The small molecule below binds the protein below.
Small molecule (SMILES): NC12C[C@H]3C[C@@H](C1)CC(O)(C3)C2

Binding-site contacts:
Ligand atom C1 contacts residue LEU223 of chain 1.A at 3.4 Å (hydrophobic).
Ligand atom C5 contacts residue LEU235 of chain 1.A at 3.8 Å (hydrophobic).
Ligand atom C1 contacts residue LEU235 of chain 1.A at 4.3 Å (hydrophobic).
Ligand atom C4 contacts residue MET269 of chain 1.A at 4.2 Å (hydrophobic).
Ligand atom C3 contacts residue VAL274 of chain 1.A at 4.2 Å (hydrophobic).
Ligand atom C4 contacts residue VAL274 of chain 1.A at 4.3 Å (hydrophobic).
Ligand atom C2 contacts residue LEU223 of chain 1.A at 3.5 Å (hydrophobic).
Ligand atom O contacts residue ARG238 of chain 1.A at 3.7 Å.
Ligand atom N contacts residue THR222 of chain 1.A at 3.8 Å.
Ligand atom C6 contacts residue VAL274 of chain 1.A at 4.4 Å (hydrophobic).
Ligand atom C8 contacts residue ARG238 of chain 1.A at 3.3 Å.
Ligand atom C3 contacts residue LEU223 of chain 1.A at 3.7 Å (hydrophobic).
Ligand atom C contacts residue LEU235 of chain 1.A at 3.9 Å (hydrophobic).
Ligand atom O contacts residue LEU235 of chain 1.A at 3.0 Å (h-bond).
Ligand atom N contacts residue LEU223 of chain 1.A at 2.8 Å (h-bond).
Ligand atom C contacts residue ARG238 of chain 1.A at 4.2 Å.
Ligand atom C4 contacts residue LEU239 of chain 1.A at 4.0 Å (hydrophobic).
Ligand atom C6 contacts residue MET269 of chain 1.A at 3.8 Å (hydrophobic).
Ligand atom C7 contacts residue ARG238 of chain 1.A at 4.2 Å.
Ligand atom C5 contacts residue MET269 of chain 1.A at 4.4 Å (hydrophobic).
Ligand atom C5 contacts residue LEU239 of chain 1.A at 3.8 Å (hydrophobic).
Ligand atom C5 contacts residue ARG238 of chain 1.A at 4.4 Å.

Sequence of chain 1.A:
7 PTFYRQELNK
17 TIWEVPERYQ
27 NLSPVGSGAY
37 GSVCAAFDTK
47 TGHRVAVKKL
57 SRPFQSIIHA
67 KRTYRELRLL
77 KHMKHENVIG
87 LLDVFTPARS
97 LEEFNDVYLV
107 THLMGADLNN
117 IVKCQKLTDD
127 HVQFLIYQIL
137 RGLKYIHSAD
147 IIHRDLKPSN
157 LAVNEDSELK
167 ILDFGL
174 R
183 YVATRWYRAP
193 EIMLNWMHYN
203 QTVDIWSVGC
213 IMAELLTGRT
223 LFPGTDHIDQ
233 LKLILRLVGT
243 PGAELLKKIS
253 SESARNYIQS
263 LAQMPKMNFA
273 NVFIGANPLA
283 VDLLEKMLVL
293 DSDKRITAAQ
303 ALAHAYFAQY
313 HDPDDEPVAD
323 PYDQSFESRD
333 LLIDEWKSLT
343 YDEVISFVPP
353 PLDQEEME